Binding-site contacts:
Ligand atom O1P contacts residue SER380 of chain 1.D at 3.0 Å (h-bond).
Ligand atom O3' contacts residue ASP415 of chain 1.D at 2.3 Å (salt-bridge).
Ligand atom C4' contacts residue ASP415 of chain 1.D at 3.3 Å.
Ligand atom N1 contacts residue GLN492 of chain 1.D at 3.1 Å (h-bond).
Ligand atom C1' contacts residue NAD1 of chain 1.BA at 3.4 Å.
Ligand atom C2 contacts residue CYS382 of chain 1.D at 3.3 Å (hydrophobic).
Ligand atom C4 contacts residue NAD1 of chain 1.BA at 3.5 Å.
Ligand atom P contacts residue SER380 of chain 1.D at 3.8 Å.
Ligand atom P contacts residue GLY416 of chain 1.D at 3.8 Å.
Ligand atom C3' contacts residue ARG373 of chain 1.D at 3.6 Å.
Ligand atom O3P contacts residue MET437 of chain 1.D at 3.6 Å.
Ligand atom C2 contacts residue NAD1 of chain 1.BA at 3.2 Å.
Ligand atom O1P contacts residue GLY417 of chain 1.D at 3.4 Å (h-bond).
Ligand atom C8 contacts residue MET121 of chain 1.D at 3.3 Å (hydrophobic).
Ligand atom O2P contacts residue SER439 of chain 1.D at 2.9 Å (h-bond).
Ligand atom C3' contacts residue SER119 of chain 1.D at 3.5 Å.
Ligand atom N3 contacts residue NAD1 of chain 1.BA at 3.1 Å.
Ligand atom C2' contacts residue ASP415 of chain 1.D at 3.2 Å.
Ligand atom O3' contacts residue SER119 of chain 1.D at 2.8 Å (h-bond).
Ligand atom C5' contacts residue ASP415 of chain 1.D at 3.7 Å.
Ligand atom O5' contacts residue ASP415 of chain 1.D at 3.5 Å (salt-bridge).
Ligand atom P contacts residue GLY438 of chain 1.D at 3.8 Å.
Ligand atom O3' contacts residue ARG373 of chain 1.D at 2.9 Å (salt-bridge).
Ligand atom C2' contacts residue NAD1 of chain 1.BA at 3.7 Å.
Ligand atom O2P contacts residue GLY438 of chain 1.D at 3.4 Å.
Ligand atom O1P contacts residue GLY416 of chain 1.D at 3.3 Å.
Ligand atom O3P contacts residue GLY438 of chain 1.D at 2.6 Å (h-bond).
Ligand atom O2' contacts residue ARG373 of chain 1.D at 3.1 Å (salt-bridge).
Ligand atom O2' contacts residue NAD1 of chain 1.BA at 3.0 Å (h-bond).
Ligand atom C2 contacts residue GLN492 of chain 1.D at 3.0 Å.
Ligand atom O2' contacts residue ASP415 of chain 1.D at 2.3 Å (salt-bridge).
Ligand atom O5' contacts residue GLY379 of chain 1.D at 3.7 Å.
Ligand atom N3 contacts residue CYS382 of chain 1.D at 3.2 Å.
Ligand atom N7 contacts residue MET121 of chain 1.D at 3.7 Å.
Ligand atom O5' contacts residue GLY416 of chain 1.D at 3.3 Å.
Ligand atom C2' contacts residue ARG373 of chain 1.D at 3.3 Å.
Ligand atom N1 contacts residue GLY493 of chain 1.D at 3.4 Å.
Ligand atom C3' contacts residue ASP415 of chain 1.D at 3.1 Å.
Ligand atom O1P contacts residue GLY379 of chain 1.D at 3.8 Å.
Ligand atom N9 contacts residue NAD1 of chain 1.BA at 3.6 Å.

Sequence of chain 1.D:
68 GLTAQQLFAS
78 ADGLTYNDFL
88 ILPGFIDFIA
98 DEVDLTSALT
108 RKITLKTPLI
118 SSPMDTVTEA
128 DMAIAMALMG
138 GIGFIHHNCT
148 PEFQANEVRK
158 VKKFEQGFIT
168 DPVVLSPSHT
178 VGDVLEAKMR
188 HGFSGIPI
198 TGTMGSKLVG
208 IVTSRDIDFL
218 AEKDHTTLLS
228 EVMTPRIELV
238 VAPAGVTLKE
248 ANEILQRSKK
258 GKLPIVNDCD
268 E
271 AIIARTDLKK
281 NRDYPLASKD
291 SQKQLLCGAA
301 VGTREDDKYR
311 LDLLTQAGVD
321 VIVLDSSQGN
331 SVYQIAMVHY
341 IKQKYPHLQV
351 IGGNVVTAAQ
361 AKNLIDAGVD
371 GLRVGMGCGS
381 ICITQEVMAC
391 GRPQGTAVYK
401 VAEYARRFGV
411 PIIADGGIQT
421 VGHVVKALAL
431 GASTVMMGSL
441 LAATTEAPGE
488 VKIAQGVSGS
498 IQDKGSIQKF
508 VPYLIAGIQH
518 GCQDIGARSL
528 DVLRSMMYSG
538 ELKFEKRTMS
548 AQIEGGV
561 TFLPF

A small-molecule ligand and the protein it binds are described below.
Small molecule (SMILES): O=c1[nH]cnc2c1ncn2[C@@H]1O[C@H](COP(=O)(O)O)[C@@H](O)[C@H]1O